Binding-site contacts:
Ligand atom C4 contacts residue TRP257 of chain 1.L at 4.3 Å (hydrophobic).
Ligand atom C5 contacts residue ASN113 of chain 1.L at 3.6 Å.
Ligand atom C6 contacts residue LEU261 of chain 1.L at 3.9 Å (hydrophobic).
Ligand atom O5 contacts residue SER115 of chain 1.L at 3.5 Å (h-bond).
Ligand atom O6 contacts residue SER115 of chain 1.L at 3.2 Å (h-bond).
Ligand atom O6 contacts residue LEU261 of chain 1.L at 4.5 Å.
Ligand atom O7 contacts residue TRP257 of chain 1.L at 3.5 Å.
Ligand atom O5 contacts residue ASN113 of chain 1.L at 2.3 Å (h-bond).
Ligand atom C3 contacts residue TRP257 of chain 1.L at 4.5 Å (hydrophobic).
Ligand atom O6 contacts residue ALA116 of chain 1.L at 3.9 Å.
Ligand atom C2 contacts residue ASN113 of chain 1.L at 2.5 Å.
Ligand atom C5 contacts residue SER115 of chain 1.L at 3.5 Å.
Ligand atom N2 contacts residue ASN113 of chain 1.L at 3.1 Å (h-bond).
Ligand atom C4 contacts residue ASN113 of chain 1.L at 4.2 Å.
Ligand atom C3 contacts residue ASN113 of chain 1.L at 3.9 Å.
Ligand atom O5 contacts residue TRP257 of chain 1.L at 3.7 Å.
Ligand atom C7 contacts residue TRP257 of chain 1.L at 4.5 Å (hydrophobic).
Ligand atom C1 contacts residue ASN113 of chain 1.L at 1.4 Å.
Ligand atom O5 contacts residue ALA116 of chain 1.L at 3.8 Å.
Ligand atom C6 contacts residue SER115 of chain 1.L at 3.9 Å.
Ligand atom C7 contacts residue ASN113 of chain 1.L at 3.4 Å.
Ligand atom C1 contacts residue TRP257 of chain 1.L at 3.9 Å (hydrophobic).
Ligand atom C6 contacts residue ALA116 of chain 1.L at 4.4 Å (hydrophobic).
Ligand atom O7 contacts residue ASN113 of chain 1.L at 3.3 Å (h-bond).
Ligand atom C1 contacts residue SER115 of chain 1.L at 3.4 Å.
Ligand atom C2 contacts residue TRP257 of chain 1.L at 3.8 Å (hydrophobic).

Sequence of chain 1.L:
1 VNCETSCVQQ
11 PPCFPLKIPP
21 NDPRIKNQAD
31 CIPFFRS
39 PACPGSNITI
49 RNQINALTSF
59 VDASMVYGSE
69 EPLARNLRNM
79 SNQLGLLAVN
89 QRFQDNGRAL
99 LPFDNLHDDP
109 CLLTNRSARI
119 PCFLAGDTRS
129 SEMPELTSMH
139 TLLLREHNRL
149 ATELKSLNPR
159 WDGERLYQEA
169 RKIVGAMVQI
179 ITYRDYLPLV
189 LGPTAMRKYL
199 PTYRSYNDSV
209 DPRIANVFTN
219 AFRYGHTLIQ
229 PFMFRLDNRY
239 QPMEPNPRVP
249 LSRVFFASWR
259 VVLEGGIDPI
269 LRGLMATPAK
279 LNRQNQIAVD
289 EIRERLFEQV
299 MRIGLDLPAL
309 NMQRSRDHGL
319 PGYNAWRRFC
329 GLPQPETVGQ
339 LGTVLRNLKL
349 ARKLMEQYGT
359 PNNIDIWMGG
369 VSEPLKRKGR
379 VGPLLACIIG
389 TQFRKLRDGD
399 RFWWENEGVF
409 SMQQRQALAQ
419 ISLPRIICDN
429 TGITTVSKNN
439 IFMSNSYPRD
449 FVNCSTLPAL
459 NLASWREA

This protein binds this small molecule.
Small molecule (SMILES): CC(=O)N[C@@H]1[C@@H](O)[C@H](O)[C@@H](CO)O[C@H]1O